Sequence of chain 1.A:
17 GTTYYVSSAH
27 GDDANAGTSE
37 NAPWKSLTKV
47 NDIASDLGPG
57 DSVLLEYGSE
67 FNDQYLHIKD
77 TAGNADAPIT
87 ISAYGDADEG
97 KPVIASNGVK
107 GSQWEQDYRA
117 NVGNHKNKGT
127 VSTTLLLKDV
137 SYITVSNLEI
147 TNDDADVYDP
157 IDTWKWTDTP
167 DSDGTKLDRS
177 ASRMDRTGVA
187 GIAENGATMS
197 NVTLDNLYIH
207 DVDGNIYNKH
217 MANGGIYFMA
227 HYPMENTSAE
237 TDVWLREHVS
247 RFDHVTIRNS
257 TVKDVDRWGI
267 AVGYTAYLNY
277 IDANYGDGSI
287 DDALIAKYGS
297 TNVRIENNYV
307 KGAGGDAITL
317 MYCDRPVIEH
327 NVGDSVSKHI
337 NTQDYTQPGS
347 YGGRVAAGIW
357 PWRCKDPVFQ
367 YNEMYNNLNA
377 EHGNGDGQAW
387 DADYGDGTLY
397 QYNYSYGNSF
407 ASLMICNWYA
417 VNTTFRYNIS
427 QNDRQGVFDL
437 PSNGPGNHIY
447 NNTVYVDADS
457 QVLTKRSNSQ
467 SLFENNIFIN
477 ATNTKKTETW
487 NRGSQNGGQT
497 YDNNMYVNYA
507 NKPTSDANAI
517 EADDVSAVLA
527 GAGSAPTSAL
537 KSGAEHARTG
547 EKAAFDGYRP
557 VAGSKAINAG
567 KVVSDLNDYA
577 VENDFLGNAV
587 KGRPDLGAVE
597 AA

This protein binds this small molecule.
Small molecule (SMILES): CC(=O)N[C@@H]1[C@@H](O[C@@H]2O[C@H](CO)[C@H](O)[C@H](O)[C@H]2O)[C@H](O)[C@@H](CO)O[C@H]1O

Binding-site contacts:
Ligand atom C7 contacts residue ASP389 of chain 1.A at 3.7 Å.
Ligand atom C6 contacts residue ASP382 of chain 1.A at 3.8 Å.
Ligand atom N2 contacts residue ASP389 of chain 1.A at 3.0 Å (salt-bridge).
Ligand atom C3 contacts residue ASP389 of chain 1.A at 3.5 Å.
Ligand atom C5 contacts residue TRP358 of chain 1.A at 3.6 Å (hydrophobic).
Ligand atom C2 contacts residue ASP389 of chain 1.A at 3.4 Å.
Ligand atom C6 contacts residue ALA353 of chain 1.A at 3.7 Å (hydrophobic).
Ligand atom C1 contacts residue LYS215 of chain 1.A at 3.6 Å.
Ligand atom O4 contacts residue LYS215 of chain 1.A at 2.9 Å (salt-bridge).
Ligand atom O4 contacts residue TRP356 of chain 1.A at 3.4 Å.
Ligand atom O4 contacts residue LYS215 of chain 1.A at 2.8 Å (salt-bridge).
Ligand atom O5 contacts residue ASP389 of chain 1.A at 3.6 Å (salt-bridge).
Ligand atom C8 contacts residue ASP389 of chain 1.A at 3.4 Å.
Ligand atom O1 contacts residue MET410 of chain 1.A at 3.5 Å.
Ligand atom O6 contacts residue TRP358 of chain 1.A at 3.2 Å.
Ligand atom O6 contacts residue HIS216 of chain 1.A at 3.2 Å.
Ligand atom C6 contacts residue HIS216 of chain 1.A at 3.6 Å.
Ligand atom O3 contacts residue LYS215 of chain 1.A at 3.4 Å (salt-bridge).
Ligand atom C1 contacts residue MET410 of chain 1.A at 3.6 Å (hydrophobic).
Ligand atom O5 contacts residue ASP382 of chain 1.A at 3.1 Å (salt-bridge).
Ligand atom O6 contacts residue ALA353 of chain 1.A at 3.8 Å.
Ligand atom O1 contacts residue CYS412 of chain 1.A at 3.1 Å (h-bond).
Ligand atom O4 contacts residue HIS216 of chain 1.A at 2.7 Å (h-bond).
Ligand atom O6 contacts residue ASP382 of chain 1.A at 3.0 Å (salt-bridge).
Ligand atom O6 contacts residue ALA352 of chain 1.A at 3.1 Å (h-bond).
Ligand atom C4 contacts residue HIS216 of chain 1.A at 3.4 Å.
Ligand atom O5 contacts residue LYS215 of chain 1.A at 3.1 Å (salt-bridge).
Ligand atom O3 contacts residue HIS121 of chain 1.A at 2.9 Å (h-bond).
Ligand atom O6 contacts residue TYR270 of chain 1.A at 3.5 Å.
Ligand atom O6 contacts residue VAL351 of chain 1.A at 3.2 Å.
Ligand atom N2 contacts residue CYS412 of chain 1.A at 3.8 Å.
Ligand atom C1 contacts residue CYS412 of chain 1.A at 3.7 Å (hydrophobic).
Ligand atom C5 contacts residue ASP389 of chain 1.A at 3.5 Å.
Ligand atom O5 contacts residue MET410 of chain 1.A at 3.5 Å.
Ligand atom O1 contacts residue ASP382 of chain 1.A at 3.8 Å.
Ligand atom C1 contacts residue ASP389 of chain 1.A at 2.9 Å.
Ligand atom O4 contacts residue HIS121 of chain 1.A at 3.2 Å (h-bond).
Ligand atom C5 contacts residue ASP387 of chain 1.A at 3.6 Å.
Ligand atom C4 contacts residue LYS215 of chain 1.A at 3.7 Å.
Ligand atom C8 contacts residue TYR390 of chain 1.A at 3.3 Å (hydrophobic).